Binding-site contacts:
Ligand atom C1 contacts residue ASN157 of chain 1.E at 1.5 Å.
Ligand atom O7 contacts residue ASP156 of chain 1.E at 4.5 Å.
Ligand atom N2 contacts residue ASN157 of chain 1.E at 3.0 Å (h-bond).
Ligand atom O7 contacts residue ASN157 of chain 1.E at 3.1 Å (h-bond).
Ligand atom C3 contacts residue ASN157 of chain 1.E at 3.8 Å.
Ligand atom C2 contacts residue ASN157 of chain 1.E at 2.5 Å.
Ligand atom C7 contacts residue ASN157 of chain 1.E at 3.3 Å.
Ligand atom C8 contacts residue ASP156 of chain 1.E at 4.1 Å.
Ligand atom C5 contacts residue ASN157 of chain 1.E at 3.7 Å.
Ligand atom C8 contacts residue ASN157 of chain 1.E at 4.3 Å.
Ligand atom C4 contacts residue ASN157 of chain 1.E at 4.2 Å.
Ligand atom O5 contacts residue ASN157 of chain 1.E at 2.4 Å (h-bond).

This protein binds this small molecule.
Small molecule (SMILES): CC(=O)N[C@@H]1[C@@H](O)[C@H](O)[C@@H](CO)O[C@H]1O

Sequence of chain 1.E:
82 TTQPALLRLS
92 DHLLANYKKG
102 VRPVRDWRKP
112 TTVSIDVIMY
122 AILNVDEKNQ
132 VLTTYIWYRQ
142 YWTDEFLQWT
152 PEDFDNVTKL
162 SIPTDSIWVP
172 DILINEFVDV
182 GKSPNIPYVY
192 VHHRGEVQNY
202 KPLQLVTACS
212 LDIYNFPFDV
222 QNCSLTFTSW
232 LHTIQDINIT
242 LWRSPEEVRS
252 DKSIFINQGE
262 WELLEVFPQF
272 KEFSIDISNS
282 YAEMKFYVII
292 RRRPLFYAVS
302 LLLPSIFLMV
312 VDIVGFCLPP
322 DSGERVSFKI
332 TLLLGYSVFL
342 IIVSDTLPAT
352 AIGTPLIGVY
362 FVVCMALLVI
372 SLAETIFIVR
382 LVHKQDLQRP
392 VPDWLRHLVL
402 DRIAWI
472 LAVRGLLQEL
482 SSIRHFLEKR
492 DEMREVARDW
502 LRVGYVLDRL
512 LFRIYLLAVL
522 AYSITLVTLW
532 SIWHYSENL